Sequence of chain 48.D:
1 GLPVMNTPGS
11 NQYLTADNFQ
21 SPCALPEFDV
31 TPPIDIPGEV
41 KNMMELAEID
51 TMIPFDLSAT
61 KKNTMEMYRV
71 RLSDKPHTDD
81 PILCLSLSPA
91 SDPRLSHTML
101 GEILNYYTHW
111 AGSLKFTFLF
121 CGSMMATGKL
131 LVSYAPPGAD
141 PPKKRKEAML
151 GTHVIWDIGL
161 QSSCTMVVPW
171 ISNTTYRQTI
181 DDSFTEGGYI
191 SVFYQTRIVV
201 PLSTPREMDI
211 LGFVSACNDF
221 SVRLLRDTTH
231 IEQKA

Sequence of chain 48.B:
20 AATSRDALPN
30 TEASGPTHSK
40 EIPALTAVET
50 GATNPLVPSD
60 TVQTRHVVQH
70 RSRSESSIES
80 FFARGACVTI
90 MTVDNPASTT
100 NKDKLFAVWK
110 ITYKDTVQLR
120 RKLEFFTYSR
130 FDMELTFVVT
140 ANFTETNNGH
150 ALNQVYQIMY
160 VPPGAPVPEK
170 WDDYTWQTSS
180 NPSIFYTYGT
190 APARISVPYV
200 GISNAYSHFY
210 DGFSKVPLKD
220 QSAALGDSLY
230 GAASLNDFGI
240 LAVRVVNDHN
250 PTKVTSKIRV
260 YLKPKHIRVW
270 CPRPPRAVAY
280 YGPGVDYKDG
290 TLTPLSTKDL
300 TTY

The small molecule below binds the protein below.
Small molecule (SMILES): CCOC(=O)c1ccc(OCCCCC2CCN(c3ccc(C)nn3)CC2)cc1

Binding-site contacts:
Ligand atom C1 contacts residue ILE183 of chain 48.B at 3.5 Å (hydrophobic).
Ligand atom C20 contacts residue PHE237 of chain 48.B at 3.4 Å (hydrophobic).
Ligand atom C13 contacts residue PHE237 of chain 48.B at 3.7 Å (hydrophobic).
Ligand atom C23 contacts residue TYR112 of chain 48.B at 3.3 Å (hydrophobic).
Ligand atom O24 contacts residue TYR112 of chain 48.B at 3.8 Å.
Ligand atom C7 contacts residue VAL196 of chain 48.B at 3.5 Å (hydrophobic).
Ligand atom C7 contacts residue TYR159 of chain 48.B at 3.7 Å (hydrophobic).
Ligand atom C8 contacts residue VAL196 of chain 48.B at 3.7 Å (hydrophobic).
Ligand atom C3 contacts residue PRO181 of chain 48.B at 3.7 Å (hydrophobic).
Ligand atom C23 contacts residue PHE237 of chain 48.B at 3.8 Å (hydrophobic).
Ligand atom C21 contacts residue PHE237 of chain 48.B at 3.7 Å (hydrophobic).
Ligand atom C11 contacts residue LEU134 of chain 48.B at 3.8 Å (hydrophobic).
Ligand atom O25 contacts residue THR111 of chain 48.B at 3.4 Å (h-bond).
Ligand atom C1 contacts residue ILE157 of chain 48.B at 3.4 Å (hydrophobic).
Ligand atom C8 contacts residue TYR159 of chain 48.B at 3.5 Å (hydrophobic).
Ligand atom C26 contacts residue THR111 of chain 48.B at 3.6 Å.
Ligand atom C5 contacts residue TYR159 of chain 48.B at 3.7 Å (hydrophobic).
Ligand atom N4 contacts residue LEU240 of chain 48.B at 3.3 Å.
Ligand atom N3 contacts residue LEU240 of chain 48.B at 3.4 Å.
Ligand atom C26 contacts residue LYS113 of chain 48.B at 3.7 Å.
Ligand atom C3 contacts residue ALA24 of chain 48.D at 3.5 Å (hydrophobic).
Ligand atom O16 contacts residue MET132 of chain 48.B at 3.6 Å.
Ligand atom C4 contacts residue ILE194 of chain 48.B at 3.8 Å (hydrophobic).
Ligand atom O25 contacts residue TYR112 of chain 48.B at 3.4 Å.
Ligand atom C19 contacts residue PHE237 of chain 48.B at 3.5 Å (hydrophobic).
Ligand atom C14 contacts residue VAL199 of chain 48.B at 3.8 Å (hydrophobic).
Ligand atom C20 contacts residue TYR112 of chain 48.B at 3.4 Å (hydrophobic).
Ligand atom C14 contacts residue MET132 of chain 48.B at 3.5 Å (hydrophobic).
Ligand atom C15 contacts residue MET132 of chain 48.B at 3.6 Å (hydrophobic).
Ligand atom C4 contacts residue TYR159 of chain 48.B at 3.7 Å (hydrophobic).
Ligand atom C5 contacts residue ILE194 of chain 48.B at 3.8 Å (hydrophobic).
Ligand atom C18 contacts residue PHE237 of chain 48.B at 3.8 Å (hydrophobic).
Ligand atom N6 contacts residue VAL196 of chain 48.B at 3.8 Å.
Ligand atom C27 contacts residue ASP236 of chain 48.B at 3.6 Å.
Ligand atom C21 contacts residue TYR112 of chain 48.B at 3.4 Å (hydrophobic).
Ligand atom C12 contacts residue VAL199 of chain 48.B at 3.7 Å (hydrophobic).
Ligand atom C4 contacts residue ALA24 of chain 48.D at 3.5 Å (hydrophobic).
Ligand atom C3 contacts residue TYR159 of chain 48.B at 3.7 Å (hydrophobic).
Ligand atom C10 contacts residue MET132 of chain 48.B at 3.7 Å (hydrophobic).
Ligand atom C13 contacts residue MET132 of chain 48.B at 3.8 Å (hydrophobic).